Binding-site contacts:
Ligand atom C4 contacts residue VAL333 of chain 1.B at 3.7 Å (hydrophobic).
Ligand atom C27 contacts residue PRO305 of chain 1.B at 3.9 Å (hydrophobic).
Ligand atom O27 contacts residue ARG306 of chain 1.B at 3.8 Å.
Ligand atom O27 contacts residue PRO305 of chain 1.B at 3.9 Å.
Ligand atom C2 contacts residue PHE294 of chain 1.B at 3.7 Å (hydrophobic).
Ligand atom C26 contacts residue TYR340 of chain 1.B at 3.8 Å (hydrophobic).
Ligand atom O20 contacts residue PHE294 of chain 1.B at 3.8 Å.
Ligand atom C27 contacts residue ARG306 of chain 1.B at 3.9 Å.
Ligand atom C8 contacts residue ASN332 of chain 1.B at 3.5 Å.
Ligand atom O27 contacts residue PHE294 of chain 1.B at 3.9 Å.
Ligand atom C23 contacts residue ARG306 of chain 1.B at 4.0 Å.
Ligand atom C21 contacts residue ARG306 of chain 1.B at 3.3 Å.
Ligand atom C26 contacts residue TYR310 of chain 1.B at 4.0 Å (hydrophobic).
Ligand atom C30 contacts residue VAL333 of chain 1.B at 3.8 Å (hydrophobic).
Ligand atom C29 contacts residue GLN291 of chain 1.B at 3.2 Å.
Ligand atom C2 contacts residue ASP295 of chain 1.B at 3.7 Å.
Ligand atom C23 contacts residue PHE294 of chain 1.B at 3.9 Å (hydrophobic).
Ligand atom C30 contacts residue ASN337 of chain 1.B at 3.5 Å.
Ligand atom O19 contacts residue GLN291 of chain 1.B at 4.1 Å.
Ligand atom C20 contacts residue SER296 of chain 1.B at 3.8 Å.
Ligand atom C20 contacts residue ARG306 of chain 1.B at 3.4 Å.
Ligand atom C6 contacts residue GLN291 of chain 1.B at 3.9 Å.
Ligand atom C4 contacts residue ASN337 of chain 1.B at 3.9 Å.
Ligand atom O19 contacts residue ASP295 of chain 1.B at 3.5 Å.
Ligand atom C3 contacts residue GLN291 of chain 1.B at 3.5 Å.
Ligand atom C1 contacts residue GLN291 of chain 1.B at 4.0 Å.
Ligand atom O9 contacts residue ASN337 of chain 1.B at 3.6 Å (h-bond).
Ligand atom C27 contacts residue TYR340 of chain 1.B at 3.9 Å (hydrophobic).
Ligand atom C18 contacts residue ASP295 of chain 1.B at 3.5 Å.
Ligand atom C22 contacts residue PHE294 of chain 1.B at 3.3 Å (hydrophobic).
Ligand atom C7 contacts residue ASN332 of chain 1.B at 3.9 Å.
Ligand atom O20 contacts residue SER296 of chain 1.B at 2.4 Å (h-bond).
Ligand atom C2 contacts residue GLN291 of chain 1.B at 3.0 Å.
Ligand atom C19 contacts residue ASP295 of chain 1.B at 3.9 Å.
Ligand atom C30 contacts residue PHE294 of chain 1.B at 4.1 Å (hydrophobic).
Ligand atom C3 contacts residue PHE294 of chain 1.B at 3.5 Å (hydrophobic).
Ligand atom C7 contacts residue GLN291 of chain 1.B at 4.0 Å.
Ligand atom C6 contacts residue VAL333 of chain 1.B at 3.7 Å (hydrophobic).
Ligand atom O20 contacts residue ASP295 of chain 1.B at 2.6 Å (salt-bridge).
Ligand atom C20 contacts residue ASP295 of chain 1.B at 3.5 Å.

This protein binds this small molecule.
Small molecule (SMILES): C=C1C[C@H](C)C[C@@H]2CC=C[C@@H](C/C=C\C(=O)O[C@H]([C@@H](O)/C=C/[C@@H]3CC(C)=CCO3)C[C@@H]3O[C@H]3[C@@H](O)C1)O2

Sequence of chain 1.B:
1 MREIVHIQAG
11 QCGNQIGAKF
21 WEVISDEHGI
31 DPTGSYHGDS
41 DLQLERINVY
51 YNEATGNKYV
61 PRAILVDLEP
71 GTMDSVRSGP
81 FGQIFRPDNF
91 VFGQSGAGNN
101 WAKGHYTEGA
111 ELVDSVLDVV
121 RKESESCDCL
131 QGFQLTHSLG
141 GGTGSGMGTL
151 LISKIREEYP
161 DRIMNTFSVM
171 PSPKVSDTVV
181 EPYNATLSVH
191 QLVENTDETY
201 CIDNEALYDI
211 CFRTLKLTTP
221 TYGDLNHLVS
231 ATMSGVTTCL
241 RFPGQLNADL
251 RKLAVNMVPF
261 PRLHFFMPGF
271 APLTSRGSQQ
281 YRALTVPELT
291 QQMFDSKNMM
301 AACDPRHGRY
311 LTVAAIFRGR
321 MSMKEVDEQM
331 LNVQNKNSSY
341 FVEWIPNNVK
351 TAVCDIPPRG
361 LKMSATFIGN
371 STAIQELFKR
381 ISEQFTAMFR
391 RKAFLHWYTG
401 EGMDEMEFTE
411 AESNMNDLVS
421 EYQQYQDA